Binding-site contacts:
Ligand atom N2 contacts residue GLU87 of chain 1.B at 3.2 Å (salt-bridge).
Ligand atom C8 contacts residue ASN137 of chain 1.B at 3.8 Å.
Ligand atom C2 contacts residue GLU87 of chain 1.B at 4.2 Å.
Ligand atom O6 contacts residue HIS85 of chain 1.B at 3.9 Å.
Ligand atom O6 contacts residue SER139 of chain 1.B at 4.0 Å.
Ligand atom C7 contacts residue GLU87 of chain 1.B at 3.2 Å.
Ligand atom C2 contacts residue ASN137 of chain 1.B at 2.4 Å.
Ligand atom O4 contacts residue GLU87 of chain 1.B at 4.2 Å.
Ligand atom O7 contacts residue GLU87 of chain 1.B at 3.0 Å (salt-bridge).
Ligand atom C4 contacts residue ASN137 of chain 1.B at 4.2 Å.
Ligand atom C1 contacts residue GLU87 of chain 1.B at 4.1 Å.
Ligand atom O3 contacts residue ASN137 of chain 1.B at 4.2 Å.
Ligand atom O5 contacts residue ASN137 of chain 1.B at 2.5 Å (h-bond).
Ligand atom C5 contacts residue ASN137 of chain 1.B at 3.7 Å.
Ligand atom C3 contacts residue ASN137 of chain 1.B at 3.8 Å.
Ligand atom C7 contacts residue ASN137 of chain 1.B at 3.8 Å.
Ligand atom C1 contacts residue ASN137 of chain 1.B at 1.5 Å.
Ligand atom C8 contacts residue GLU87 of chain 1.B at 4.3 Å.
Ligand atom N2 contacts residue ASN137 of chain 1.B at 3.1 Å (h-bond).

Sequence of chain 1.B:
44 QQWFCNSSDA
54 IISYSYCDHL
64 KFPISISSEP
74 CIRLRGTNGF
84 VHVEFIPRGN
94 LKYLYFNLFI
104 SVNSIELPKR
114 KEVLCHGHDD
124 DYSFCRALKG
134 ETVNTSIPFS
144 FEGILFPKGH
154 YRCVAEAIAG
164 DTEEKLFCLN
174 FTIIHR

This small molecule binds to this protein.
Small molecule (SMILES): CC(=O)N[C@@H]1[C@@H](O)[C@H](O)[C@@H](CO)O[C@H]1O